The protein below binds the small molecule below.
Small molecule (SMILES): NCC(=O)O

Sequence of chain 2.A:
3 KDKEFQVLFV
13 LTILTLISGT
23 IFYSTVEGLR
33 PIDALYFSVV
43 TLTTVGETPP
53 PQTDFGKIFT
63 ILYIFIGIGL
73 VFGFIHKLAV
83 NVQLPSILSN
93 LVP

Binding-site contacts:
Ligand atom CA contacts residue ASP35 of chain 2.A at 4.4 Å.